Sequence of chain 1.D:
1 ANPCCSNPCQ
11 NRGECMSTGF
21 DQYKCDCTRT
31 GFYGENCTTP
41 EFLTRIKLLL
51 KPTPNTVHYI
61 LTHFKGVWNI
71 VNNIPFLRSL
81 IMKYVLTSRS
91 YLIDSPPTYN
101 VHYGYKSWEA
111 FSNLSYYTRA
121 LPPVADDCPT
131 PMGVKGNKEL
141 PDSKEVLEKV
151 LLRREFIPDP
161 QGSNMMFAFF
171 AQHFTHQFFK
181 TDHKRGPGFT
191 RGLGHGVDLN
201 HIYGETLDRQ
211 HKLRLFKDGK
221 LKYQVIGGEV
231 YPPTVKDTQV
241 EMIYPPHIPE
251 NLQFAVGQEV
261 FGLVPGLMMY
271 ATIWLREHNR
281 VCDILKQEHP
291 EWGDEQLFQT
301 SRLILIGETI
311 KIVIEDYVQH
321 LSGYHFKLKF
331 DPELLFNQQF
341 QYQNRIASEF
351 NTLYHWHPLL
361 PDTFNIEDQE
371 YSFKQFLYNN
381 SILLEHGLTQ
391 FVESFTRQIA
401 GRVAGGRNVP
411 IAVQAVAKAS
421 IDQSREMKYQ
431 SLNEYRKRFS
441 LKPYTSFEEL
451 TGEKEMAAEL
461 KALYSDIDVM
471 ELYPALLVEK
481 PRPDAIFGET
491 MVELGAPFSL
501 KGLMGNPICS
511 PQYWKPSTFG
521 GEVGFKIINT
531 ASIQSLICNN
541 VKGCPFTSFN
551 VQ

Binding-site contacts:
Ligand atom C7 contacts residue ASN379 of chain 1.D at 3.8 Å.
Ligand atom C6 contacts residue ILE382 of chain 1.D at 3.9 Å (hydrophobic).
Ligand atom C1 contacts residue GLN375 of chain 1.D at 3.9 Å.
Ligand atom O7 contacts residue LYS374 of chain 1.D at 4.2 Å.
Ligand atom C5 contacts residue SER381 of chain 1.D at 3.8 Å.
Ligand atom C6 contacts residue TYR371 of chain 1.D at 4.0 Å (hydrophobic).
Ligand atom C1 contacts residue ILE382 of chain 1.D at 4.2 Å (hydrophobic).
Ligand atom C6 contacts residue GLU385 of chain 1.D at 4.2 Å.
Ligand atom O6 contacts residue ILE382 of chain 1.D at 3.8 Å.
Ligand atom N2 contacts residue ASN379 of chain 1.D at 2.9 Å (h-bond).
Ligand atom O7 contacts residue ASN379 of chain 1.D at 4.2 Å.
Ligand atom O5 contacts residue ASN379 of chain 1.D at 2.3 Å (h-bond).
Ligand atom C2 contacts residue GLN375 of chain 1.D at 4.0 Å.
Ligand atom C4 contacts residue ASN379 of chain 1.D at 4.2 Å.
Ligand atom C2 contacts residue ASN379 of chain 1.D at 2.4 Å.
Ligand atom O6 contacts residue TYR371 of chain 1.D at 4.5 Å.
Ligand atom C6 contacts residue SER381 of chain 1.D at 4.2 Å.
Ligand atom C7 contacts residue GLN375 of chain 1.D at 4.2 Å.
Ligand atom N2 contacts residue GLN375 of chain 1.D at 4.3 Å.
Ligand atom C1 contacts residue ASN379 of chain 1.D at 1.4 Å.
Ligand atom O5 contacts residue ILE382 of chain 1.D at 3.3 Å.
Ligand atom O5 contacts residue GLN375 of chain 1.D at 4.3 Å.
Ligand atom C5 contacts residue ASN379 of chain 1.D at 3.6 Å.
Ligand atom C1 contacts residue SER381 of chain 1.D at 3.6 Å.
Ligand atom O7 contacts residue GLN375 of chain 1.D at 3.3 Å.
Ligand atom O6 contacts residue GLU385 of chain 1.D at 3.5 Å (salt-bridge).
Ligand atom C5 contacts residue ILE382 of chain 1.D at 4.2 Å (hydrophobic).
Ligand atom C3 contacts residue ASN379 of chain 1.D at 3.8 Å.
Ligand atom O6 contacts residue SER381 of chain 1.D at 3.5 Å (h-bond).
Ligand atom O5 contacts residue SER381 of chain 1.D at 3.5 Å (h-bond).

The small molecule below binds the protein below.
Small molecule (SMILES): CC(=O)N[C@@H]1[C@@H](O)[C@H](O)[C@@H](CO)O[C@H]1O